Binding-site contacts:
Ligand atom C8 contacts residue PHE19 of chain 1.A at 3.8 Å (hydrophobic).
Ligand atom C3 contacts residue ASN20 of chain 1.A at 3.8 Å.
Ligand atom C4 contacts residue ASN20 of chain 1.A at 4.2 Å.
Ligand atom C7 contacts residue VAL44 of chain 1.A at 4.3 Å (hydrophobic).
Ligand atom C8 contacts residue LEU45 of chain 1.A at 4.2 Å (hydrophobic).
Ligand atom C1 contacts residue ASN20 of chain 1.A at 1.4 Å.
Ligand atom N2 contacts residue ASN20 of chain 1.A at 2.9 Å (h-bond).
Ligand atom C8 contacts residue PHE15 of chain 1.A at 3.3 Å (hydrophobic).
Ligand atom O5 contacts residue ASN20 of chain 1.A at 2.4 Å (h-bond).
Ligand atom C2 contacts residue ASN20 of chain 1.A at 2.4 Å.
Ligand atom O7 contacts residue GLY16 of chain 1.A at 4.1 Å.
Ligand atom C8 contacts residue VAL44 of chain 1.A at 3.9 Å (hydrophobic).
Ligand atom C7 contacts residue PHE15 of chain 1.A at 3.7 Å (hydrophobic).
Ligand atom O7 contacts residue ASN20 of chain 1.A at 3.6 Å (h-bond).
Ligand atom O7 contacts residue PHE15 of chain 1.A at 3.8 Å.
Ligand atom C7 contacts residue ASN20 of chain 1.A at 3.5 Å.
Ligand atom C5 contacts residue ASN20 of chain 1.A at 3.7 Å.
Ligand atom O7 contacts residue VAL44 of chain 1.A at 4.3 Å.

Sequence of chain 1.A:
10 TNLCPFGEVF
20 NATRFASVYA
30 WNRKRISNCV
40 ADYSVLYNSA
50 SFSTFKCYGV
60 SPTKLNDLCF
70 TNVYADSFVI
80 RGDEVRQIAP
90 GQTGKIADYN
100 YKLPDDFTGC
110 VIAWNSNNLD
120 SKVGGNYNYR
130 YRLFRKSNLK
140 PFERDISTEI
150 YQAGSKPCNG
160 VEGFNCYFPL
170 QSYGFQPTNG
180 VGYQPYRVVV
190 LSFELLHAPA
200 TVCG

The protein below binds the small molecule below.
Small molecule (SMILES): CC(=O)N[C@@H]1[C@@H](O)[C@H](O)[C@@H](CO)O[C@H]1O